A protein and the small-molecule ligand that binds it are described below.
Small molecule (SMILES): N[C@H](CCC(=O)O)C(=O)O

Binding-site contacts:
Ligand atom CD contacts residue LYS1 of chain 1.E at 1.4 Å.
Ligand atom N contacts residue ALA1 of chain 1.C at 1.4 Å.
Ligand atom O contacts residue AMU2 of chain 1.B at 4.2 Å.
Ligand atom OE1 contacts residue LYS1 of chain 1.E at 2.3 Å (salt-bridge).
Ligand atom C contacts residue TYR164 of chain 1.A at 4.3 Å (hydrophobic).
Ligand atom CD contacts residue GLY154 of chain 1.A at 4.5 Å.
Ligand atom O contacts residue NAG1 of chain 1.B at 4.3 Å.
Ligand atom CA contacts residue ALA1 of chain 1.C at 2.5 Å (hydrophobic).
Ligand atom CG contacts residue ALA1 of chain 1.C at 3.8 Å (hydrophobic).
Ligand atom C contacts residue AMU2 of chain 1.B at 3.9 Å.
Ligand atom CA contacts residue GLY154 of chain 1.A at 3.8 Å.
Ligand atom CB contacts residue LYS1 of chain 1.E at 3.8 Å.
Ligand atom C contacts residue ALA1 of chain 1.C at 3.4 Å (hydrophobic).
Ligand atom OXT contacts residue ALA1 of chain 1.C at 3.6 Å.
Ligand atom CB contacts residue ALA1 of chain 1.C at 3.6 Å (hydrophobic).
Ligand atom O contacts residue ALA1 of chain 1.C at 4.4 Å.
Ligand atom CG contacts residue GLY154 of chain 1.A at 3.7 Å.
Ligand atom CD contacts residue LEU155 of chain 1.A at 3.8 Å (hydrophobic).
Ligand atom CB contacts residue GLY154 of chain 1.A at 3.6 Å.
Ligand atom N contacts residue AMU2 of chain 1.B at 4.0 Å.
Ligand atom OXT contacts residue AMU2 of chain 1.B at 3.6 Å.
Ligand atom N contacts residue GLY154 of chain 1.A at 2.8 Å (h-bond).
Ligand atom OXT contacts residue GLY154 of chain 1.A at 4.0 Å.
Ligand atom OE1 contacts residue LEU155 of chain 1.A at 3.6 Å.
Ligand atom OXT contacts residue TYR164 of chain 1.A at 3.5 Å.
Ligand atom CG contacts residue LYS1 of chain 1.E at 2.5 Å.

Sequence of chain 1.A:
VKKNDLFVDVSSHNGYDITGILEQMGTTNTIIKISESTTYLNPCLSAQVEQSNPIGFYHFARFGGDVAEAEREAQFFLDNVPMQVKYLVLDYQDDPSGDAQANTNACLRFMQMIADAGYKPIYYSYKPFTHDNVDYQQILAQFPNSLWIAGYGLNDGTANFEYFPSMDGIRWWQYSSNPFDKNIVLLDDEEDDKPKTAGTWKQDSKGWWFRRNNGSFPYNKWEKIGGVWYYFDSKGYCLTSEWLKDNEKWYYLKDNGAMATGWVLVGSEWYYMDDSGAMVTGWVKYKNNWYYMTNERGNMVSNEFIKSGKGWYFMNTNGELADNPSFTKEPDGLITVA